Sequence of chain 1.D:
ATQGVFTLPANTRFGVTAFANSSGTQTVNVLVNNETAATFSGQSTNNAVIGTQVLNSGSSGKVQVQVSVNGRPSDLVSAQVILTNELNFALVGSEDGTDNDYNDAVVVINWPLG

Sequence of chain 1.B:
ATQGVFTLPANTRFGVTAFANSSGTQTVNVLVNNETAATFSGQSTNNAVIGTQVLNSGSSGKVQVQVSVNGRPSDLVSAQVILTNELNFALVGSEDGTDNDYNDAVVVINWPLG

This protein binds this small molecule.
Small molecule (SMILES): CO[C@@H]1OC[C@@H](O)[C@@H](O)[C@@H]1O

Binding-site contacts:
Ligand atom C5 contacts residue SER23 of chain 1.D at 3.5 Å.
Ligand atom C3 contacts residue CA1 of chain 1.Q at 3.4 Å.
Ligand atom C1 contacts residue SER22 of chain 1.D at 3.4 Å.
Ligand atom O3 contacts residue ASP104 of chain 1.D at 3.0 Å (salt-bridge).
Ligand atom C2 contacts residue SER22 of chain 1.D at 3.7 Å.
Ligand atom C1 contacts residue SER23 of chain 1.D at 4.0 Å.
Ligand atom O3 contacts residue ASP101 of chain 1.D at 2.9 Å (salt-bridge).
Ligand atom O4 contacts residue ASN21 of chain 1.D at 3.0 Å (h-bond).
Ligand atom O5 contacts residue SER23 of chain 1.D at 2.9 Å (h-bond).
Ligand atom O3 contacts residue CA1 of chain 1.Q at 2.5 Å.
Ligand atom C3 contacts residue ASP99 of chain 1.D at 3.2 Å.
Ligand atom C2 contacts residue CA1 of chain 1.Q at 3.8 Å.
Ligand atom C4 contacts residue ASP99 of chain 1.D at 4.0 Å.
Ligand atom C1 contacts residue ASP96 of chain 1.D at 3.6 Å.
Ligand atom O4 contacts residue ASP101 of chain 1.D at 4.2 Å.
Ligand atom O3 contacts residue ASP99 of chain 1.D at 2.5 Å (salt-bridge).
Ligand atom C5 contacts residue GLY114 of chain 1.B at 4.1 Å.
Ligand atom C2 contacts residue CA1 of chain 1.P at 3.3 Å.
Ligand atom O2 contacts residue ASP96 of chain 1.D at 2.6 Å (salt-bridge).
Ligand atom O2 contacts residue CA1 of chain 1.P at 2.5 Å.
Ligand atom C3 contacts residue ASP104 of chain 1.D at 3.7 Å.
Ligand atom O2 contacts residue GLY97 of chain 1.D at 3.9 Å.
Ligand atom O1 contacts residue ASP96 of chain 1.D at 4.2 Å.
Ligand atom O4 contacts residue ASP104 of chain 1.D at 3.8 Å.
Ligand atom C3 contacts residue CA1 of chain 1.P at 3.4 Å.
Ligand atom O2 contacts residue ASP104 of chain 1.D at 3.3 Å (salt-bridge).
Ligand atom C2 contacts residue ASP96 of chain 1.D at 3.4 Å.
Ligand atom O4 contacts residue GLY114 of chain 1.B at 2.5 Å (h-bond).
Ligand atom C4 contacts residue GLY114 of chain 1.B at 3.4 Å.
Ligand atom C2 contacts residue ASP104 of chain 1.D at 3.2 Å.
Ligand atom C5 contacts residue SER22 of chain 1.D at 4.2 Å.
Ligand atom O4 contacts residue CA1 of chain 1.Q at 2.5 Å.
Ligand atom O3 contacts residue GLY114 of chain 1.B at 4.2 Å.
Ligand atom O2 contacts residue ASP99 of chain 1.D at 3.7 Å.
Ligand atom C3 contacts residue ASP101 of chain 1.D at 4.2 Å.
Ligand atom O5 contacts residue SER22 of chain 1.D at 3.4 Å (h-bond).
Ligand atom O2 contacts residue GLU95 of chain 1.D at 3.4 Å (salt-bridge).
Ligand atom C4 contacts residue CA1 of chain 1.Q at 3.5 Å.
Ligand atom O3 contacts residue CA1 of chain 1.P at 2.5 Å.
Ligand atom O4 contacts residue SER22 of chain 1.D at 3.3 Å.